A protein and the small-molecule ligand that binds it are described below.
Small molecule (SMILES): CC[C@H](C)[C@H](NC(=O)[C@@H](N)CCCCN)C(=O)N[C@@H](CC(C)C)C(=O)N[C@@H](Cc1cnc[nH]1)C(=O)N[C@@H](CCCN=C(N)N)C(=O)N[C@@H](CC(C)C)C(=O)N[C@@H](CC(C)C)C(=O)N[C@@H](CCC(N)=O)C(=O)N[C@H](C=O)CC(=O)O

Binding-site contacts:
Ligand atom CD2 contacts residue GLN79 of chain 1.B at 3.9 Å.
Ligand atom CA contacts residue GLU246 of chain 1.B at 3.4 Å.
Ligand atom CG contacts residue ILE62 of chain 1.B at 3.9 Å (hydrophobic).
Ligand atom N contacts residue GLU246 of chain 1.B at 2.7 Å (salt-bridge).
Ligand atom C contacts residue GLU246 of chain 1.B at 3.6 Å.
Ligand atom CD2 contacts residue VAL80 of chain 1.B at 3.8 Å (hydrophobic).
Ligand atom CG contacts residue LEU76 of chain 1.B at 3.7 Å (hydrophobic).
Ligand atom CB contacts residue ILE62 of chain 1.B at 3.6 Å (hydrophobic).
Ligand atom CD contacts residue GLU84 of chain 1.B at 3.8 Å.
Ligand atom CD2 contacts residue LEU83 of chain 1.B at 3.7 Å (hydrophobic).
Ligand atom CA contacts residue GLU246 of chain 1.B at 3.7 Å.
Ligand atom CD1 contacts residue GLU246 of chain 1.B at 3.8 Å.
Ligand atom CD2 contacts residue LEU243 of chain 1.B at 4.1 Å (hydrophobic).
Ligand atom CD1 contacts residue ILE62 of chain 1.B at 3.7 Å (hydrophobic).
Ligand atom CE1 contacts residue LEU76 of chain 1.B at 3.2 Å (hydrophobic).
Ligand atom CD1 contacts residue LEU83 of chain 1.B at 4.1 Å (hydrophobic).
Ligand atom CG2 contacts residue LEU243 of chain 1.B at 3.6 Å (hydrophobic).
Ligand atom CB contacts residue GLU246 of chain 1.B at 3.2 Å.
Ligand atom CA contacts residue ILE62 of chain 1.B at 4.0 Å (hydrophobic).
Ligand atom O contacts residue LYS66 of chain 1.B at 3.4 Å.
Ligand atom N contacts residue LEU243 of chain 1.B at 4.1 Å.
Ligand atom CA contacts residue LYS66 of chain 1.B at 4.0 Å.
Ligand atom N contacts residue GLU246 of chain 1.B at 3.7 Å.
Ligand atom CD2 contacts residue MET247 of chain 1.B at 3.7 Å (hydrophobic).
Ligand atom CB contacts residue LEU76 of chain 1.B at 3.8 Å (hydrophobic).
Ligand atom CD1 contacts residue VAL80 of chain 1.B at 3.5 Å (hydrophobic).
Ligand atom CB contacts residue LYS66 of chain 1.B at 3.9 Å.
Ligand atom CB contacts residue LEU243 of chain 1.B at 4.1 Å (hydrophobic).
Ligand atom NZ contacts residue GLU84 of chain 1.B at 3.5 Å (salt-bridge).
Ligand atom CD2 contacts residue GLU84 of chain 1.B at 3.5 Å.
Ligand atom CD1 contacts residue ASP242 of chain 1.B at 3.1 Å.
Ligand atom CD1 contacts residue LEU243 of chain 1.B at 3.4 Å (hydrophobic).
Ligand atom NE2 contacts residue LEU76 of chain 1.B at 3.5 Å.
Ligand atom CD2 contacts residue ILE62 of chain 1.B at 3.4 Å (hydrophobic).
Ligand atom ND1 contacts residue LEU76 of chain 1.B at 3.7 Å.
Ligand atom CG1 contacts residue GLU246 of chain 1.B at 3.5 Å.
Ligand atom CG contacts residue GLU246 of chain 1.B at 3.9 Å.
Ligand atom C contacts residue LYS66 of chain 1.B at 3.5 Å.
Ligand atom O contacts residue ILE62 of chain 1.B at 4.0 Å.
Ligand atom N contacts residue ILE62 of chain 1.B at 4.1 Å.

Sequence of chain 1.B:
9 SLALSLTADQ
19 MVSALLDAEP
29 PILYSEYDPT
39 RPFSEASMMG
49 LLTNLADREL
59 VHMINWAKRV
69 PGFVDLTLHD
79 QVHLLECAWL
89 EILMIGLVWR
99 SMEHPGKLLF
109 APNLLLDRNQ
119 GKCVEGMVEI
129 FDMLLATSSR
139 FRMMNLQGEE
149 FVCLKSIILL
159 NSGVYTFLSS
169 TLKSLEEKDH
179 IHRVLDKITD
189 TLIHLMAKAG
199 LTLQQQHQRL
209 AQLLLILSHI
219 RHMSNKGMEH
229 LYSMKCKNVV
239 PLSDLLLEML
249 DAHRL